The protein below binds the small molecule below.
Small molecule (SMILES): CC(=O)N[C@@H]1[C@@H](O)[C@H](O)[C@@H](CO)O[C@H]1O

Binding-site contacts:
Ligand atom C1 contacts residue ASN646 of chain 1.C at 1.4 Å.
Ligand atom N2 contacts residue ASN646 of chain 1.C at 2.9 Å (h-bond).
Ligand atom C7 contacts residue HIS644 of chain 1.C at 4.3 Å.
Ligand atom C7 contacts residue ASN646 of chain 1.C at 3.3 Å.
Ligand atom C2 contacts residue ASN646 of chain 1.C at 2.5 Å.
Ligand atom C3 contacts residue ASN646 of chain 1.C at 3.8 Å.
Ligand atom C8 contacts residue ASN646 of chain 1.C at 3.9 Å.
Ligand atom O7 contacts residue HIS644 of chain 1.C at 4.4 Å.
Ligand atom O5 contacts residue ASN646 of chain 1.C at 2.4 Å (h-bond).
Ligand atom C4 contacts residue ASN646 of chain 1.C at 4.2 Å.
Ligand atom O7 contacts residue ASN646 of chain 1.C at 3.3 Å (h-bond).
Ligand atom C5 contacts residue ASN646 of chain 1.C at 3.7 Å.
Ligand atom C8 contacts residue HIS644 of chain 1.C at 3.3 Å.
Ligand atom C8 contacts residue VAL645 of chain 1.C at 4.0 Å (hydrophobic).

Sequence of chain 1.C:
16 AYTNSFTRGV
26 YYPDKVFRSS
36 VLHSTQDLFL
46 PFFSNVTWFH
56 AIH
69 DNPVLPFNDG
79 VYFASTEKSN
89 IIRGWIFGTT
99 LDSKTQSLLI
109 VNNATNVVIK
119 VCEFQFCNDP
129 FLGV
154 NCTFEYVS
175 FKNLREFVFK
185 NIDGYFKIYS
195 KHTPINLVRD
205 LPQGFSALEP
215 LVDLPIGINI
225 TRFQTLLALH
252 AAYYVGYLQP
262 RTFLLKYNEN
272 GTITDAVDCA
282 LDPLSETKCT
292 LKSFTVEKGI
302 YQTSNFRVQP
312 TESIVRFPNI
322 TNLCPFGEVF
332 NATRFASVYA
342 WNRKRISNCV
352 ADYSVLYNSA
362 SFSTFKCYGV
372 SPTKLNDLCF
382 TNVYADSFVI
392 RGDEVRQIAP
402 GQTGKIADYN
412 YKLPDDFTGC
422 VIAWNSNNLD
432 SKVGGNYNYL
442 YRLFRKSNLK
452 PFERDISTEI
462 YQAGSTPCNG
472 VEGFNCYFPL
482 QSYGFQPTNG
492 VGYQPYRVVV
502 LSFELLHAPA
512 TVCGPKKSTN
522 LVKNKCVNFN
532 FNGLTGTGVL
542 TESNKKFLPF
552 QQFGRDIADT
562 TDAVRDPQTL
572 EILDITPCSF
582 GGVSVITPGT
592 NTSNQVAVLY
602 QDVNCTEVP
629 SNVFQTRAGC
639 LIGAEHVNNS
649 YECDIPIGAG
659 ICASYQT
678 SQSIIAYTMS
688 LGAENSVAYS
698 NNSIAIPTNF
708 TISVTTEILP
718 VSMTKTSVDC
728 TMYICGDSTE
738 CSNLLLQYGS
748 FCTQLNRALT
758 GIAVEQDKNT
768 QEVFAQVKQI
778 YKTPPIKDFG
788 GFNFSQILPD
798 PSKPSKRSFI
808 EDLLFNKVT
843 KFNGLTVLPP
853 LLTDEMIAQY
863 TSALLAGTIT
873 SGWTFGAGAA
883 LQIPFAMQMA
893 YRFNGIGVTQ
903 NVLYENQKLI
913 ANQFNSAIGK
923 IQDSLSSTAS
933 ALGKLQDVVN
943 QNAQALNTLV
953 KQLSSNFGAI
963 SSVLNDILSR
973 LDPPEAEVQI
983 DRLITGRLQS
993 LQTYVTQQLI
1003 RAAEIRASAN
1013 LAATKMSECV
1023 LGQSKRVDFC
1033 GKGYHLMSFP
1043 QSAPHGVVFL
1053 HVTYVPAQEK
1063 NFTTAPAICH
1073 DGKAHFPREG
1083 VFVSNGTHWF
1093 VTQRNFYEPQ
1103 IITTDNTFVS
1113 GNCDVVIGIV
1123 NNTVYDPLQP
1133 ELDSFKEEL